The small molecule below binds the protein below.
Small molecule (SMILES): CCCCCCCC(=O)OC[C@H](COP(=O)(O)O[C@@H]1[C@H](O)[C@H](O)[C@@H](OP(=O)(O)O)[C@H](OP(=O)(O)O)[C@H]1O)OC(=O)CCCCCCC

Binding-site contacts:
Ligand atom C4A contacts residue SER320 of chain 1.D at 4.0 Å.
Ligand atom C3A contacts residue GLU324 of chain 1.D at 4.4 Å.
Ligand atom C5B contacts residue PHE418 of chain 1.D at 4.4 Å (hydrophobic).
Ligand atom C2A contacts residue GLU324 of chain 1.D at 4.5 Å.
Ligand atom C6B contacts residue PHE418 of chain 1.D at 4.0 Å (hydrophobic).
Ligand atom C8A contacts residue SER320 of chain 1.D at 4.4 Å.
Ligand atom C3A contacts residue LEU323 of chain 1.D at 4.0 Å (hydrophobic).
Ligand atom C6A contacts residue SER320 of chain 1.D at 3.5 Å.
Ligand atom C7A contacts residue SER320 of chain 1.D at 4.2 Å.
Ligand atom C8B contacts residue VAL421 of chain 1.D at 4.0 Å (hydrophobic).
Ligand atom C7A contacts residue PHE319 of chain 1.D at 3.6 Å (hydrophobic).
Ligand atom C8A contacts residue PHE319 of chain 1.D at 3.9 Å (hydrophobic).
Ligand atom O1B contacts residue VAL413 of chain 1.D at 4.3 Å.
Ligand atom O1B contacts residue ILE410 of chain 1.D at 4.4 Å.
Ligand atom C2B contacts residue VAL413 of chain 1.D at 4.3 Å (hydrophobic).

Sequence of chain 1.D:
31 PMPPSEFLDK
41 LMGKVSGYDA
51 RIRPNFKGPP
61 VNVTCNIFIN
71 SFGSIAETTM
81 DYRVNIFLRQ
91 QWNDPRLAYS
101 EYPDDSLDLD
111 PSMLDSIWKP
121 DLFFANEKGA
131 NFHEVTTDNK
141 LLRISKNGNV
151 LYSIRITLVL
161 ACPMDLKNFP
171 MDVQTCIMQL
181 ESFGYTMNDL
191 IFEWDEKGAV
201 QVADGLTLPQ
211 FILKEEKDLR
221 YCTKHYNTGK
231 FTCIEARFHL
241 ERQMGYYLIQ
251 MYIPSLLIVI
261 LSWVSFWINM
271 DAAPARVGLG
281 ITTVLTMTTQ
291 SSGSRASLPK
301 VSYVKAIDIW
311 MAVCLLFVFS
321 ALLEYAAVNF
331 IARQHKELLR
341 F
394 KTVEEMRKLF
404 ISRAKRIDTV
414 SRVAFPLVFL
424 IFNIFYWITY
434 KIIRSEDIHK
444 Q